Sequence of chain 1.A:
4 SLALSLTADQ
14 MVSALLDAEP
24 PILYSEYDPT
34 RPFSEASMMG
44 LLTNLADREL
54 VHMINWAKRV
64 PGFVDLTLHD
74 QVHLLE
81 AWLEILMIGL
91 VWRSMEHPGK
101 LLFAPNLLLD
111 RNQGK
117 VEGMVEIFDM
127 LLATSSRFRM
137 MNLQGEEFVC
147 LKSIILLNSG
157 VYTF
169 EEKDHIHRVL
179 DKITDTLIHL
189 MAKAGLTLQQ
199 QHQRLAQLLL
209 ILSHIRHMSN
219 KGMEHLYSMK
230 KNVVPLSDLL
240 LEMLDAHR

This small molecule binds to this protein.
Small molecule (SMILES): CCCOC(=O)c1ccc(O)cc1

Binding-site contacts:
Ligand atom OAB contacts residue LEU83 of chain 1.A at 4.3 Å.
Ligand atom CAI contacts residue LEU45 of chain 1.A at 4.4 Å (hydrophobic).
Ligand atom CAA contacts residue LEU224 of chain 1.A at 3.8 Å (hydrophobic).
Ligand atom CAL contacts residue ARG93 of chain 1.A at 4.1 Å.
Ligand atom CAL contacts residue LEU86 of chain 1.A at 4.0 Å (hydrophobic).
Ligand atom CAF contacts residue LEU86 of chain 1.A at 4.4 Å (hydrophobic).
Ligand atom CAE contacts residue ALA49 of chain 1.A at 4.2 Å (hydrophobic).
Ligand atom CAE contacts residue LEU45 of chain 1.A at 4.2 Å (hydrophobic).
Ligand atom CAA contacts residue THR46 of chain 1.A at 4.5 Å.
Ligand atom CAG contacts residue LEU45 of chain 1.A at 3.7 Å (hydrophobic).
Ligand atom CAL contacts residue PHE103 of chain 1.A at 4.3 Å (hydrophobic).
Ligand atom OAC contacts residue ARG93 of chain 1.A at 3.1 Å (salt-bridge).
Ligand atom CAE contacts residue PHE103 of chain 1.A at 4.4 Å (hydrophobic).
Ligand atom OAC contacts residue LEU86 of chain 1.A at 3.9 Å.
Ligand atom CAA contacts residue TRP82 of chain 1.A at 4.5 Å (hydrophobic).
Ligand atom CAD contacts residue LEU90 of chain 1.A at 4.0 Å (hydrophobic).
Ligand atom CAE contacts residue GLU52 of chain 1.A at 3.1 Å.
Ligand atom CAG contacts residue GLU52 of chain 1.A at 4.5 Å.
Ligand atom CAG contacts residue PHE103 of chain 1.A at 4.4 Å (hydrophobic).
Ligand atom CAG contacts residue ALA49 of chain 1.A at 4.0 Å (hydrophobic).
Ligand atom OAJ contacts residue LEU45 of chain 1.A at 3.8 Å.
Ligand atom CAE contacts residue LEU48 of chain 1.A at 4.2 Å (hydrophobic).
Ligand atom CAH contacts residue LEU224 of chain 1.A at 4.2 Å (hydrophobic).
Ligand atom CAF contacts residue PHE103 of chain 1.A at 3.9 Å (hydrophobic).
Ligand atom CAK contacts residue PHE103 of chain 1.A at 4.4 Å (hydrophobic).
Ligand atom CAM contacts residue PHE103 of chain 1.A at 4.0 Å (hydrophobic).
Ligand atom OAC contacts residue GLU52 of chain 1.A at 2.5 Å (salt-bridge).
Ligand atom CAD contacts residue GLU52 of chain 1.A at 4.5 Å.
Ligand atom CAD contacts residue MET87 of chain 1.A at 4.5 Å (hydrophobic).
Ligand atom CAA contacts residue ALA49 of chain 1.A at 4.3 Å (hydrophobic).
Ligand atom CAH contacts residue MET42 of chain 1.A at 4.0 Å (hydrophobic).
Ligand atom OAB contacts residue MET87 of chain 1.A at 4.3 Å.
Ligand atom CAE contacts residue LEU86 of chain 1.A at 4.4 Å (hydrophobic).
Ligand atom CAK contacts residue LEU83 of chain 1.A at 4.5 Å (hydrophobic).
Ligand atom CAF contacts residue LEU90 of chain 1.A at 4.2 Å (hydrophobic).
Ligand atom CAD contacts residue PHE103 of chain 1.A at 4.3 Å (hydrophobic).
Ligand atom CAH contacts residue THR46 of chain 1.A at 4.1 Å.
Ligand atom CAD contacts residue LEU86 of chain 1.A at 3.6 Å (hydrophobic).
Ligand atom CAL contacts residue GLU52 of chain 1.A at 3.1 Å.